A protein and the small-molecule ligand that binds it are described below.
Small molecule (SMILES): NCC(=O)O

Sequence of chain 1.A:
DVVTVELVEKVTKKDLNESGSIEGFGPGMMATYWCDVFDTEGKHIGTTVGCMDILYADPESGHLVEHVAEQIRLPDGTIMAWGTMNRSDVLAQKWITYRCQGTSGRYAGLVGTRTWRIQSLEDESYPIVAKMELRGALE

Binding-site contacts:
Ligand atom C contacts residue SER96 of chain 1.A at 3.1 Å.
Ligand atom OXT contacts residue SER96 of chain 1.A at 3.7 Å.
Ligand atom N contacts residue SER96 of chain 1.A at 4.3 Å.
Ligand atom O contacts residue SER96 of chain 1.A at 2.6 Å (h-bond).
Ligand atom N contacts residue LYS102 of chain 1.A at 4.0 Å.
Ligand atom OXT contacts residue LYS102 of chain 1.A at 2.9 Å (salt-bridge).
Ligand atom CA contacts residue LYS102 of chain 1.A at 3.9 Å.
Ligand atom OXT contacts residue ASP97 of chain 1.A at 2.8 Å (salt-bridge).
Ligand atom CA contacts residue SER96 of chain 1.A at 3.6 Å.
Ligand atom N contacts residue ALA100 of chain 1.A at 3.9 Å.
Ligand atom O contacts residue ASP97 of chain 1.A at 3.0 Å (salt-bridge).
Ligand atom O contacts residue LYS102 of chain 1.A at 4.4 Å.
Ligand atom C contacts residue ASP97 of chain 1.A at 3.2 Å.
Ligand atom OXT contacts residue ALA100 of chain 1.A at 3.7 Å.
Ligand atom C contacts residue ALA100 of chain 1.A at 4.5 Å (hydrophobic).
Ligand atom C contacts residue LYS102 of chain 1.A at 3.5 Å.